The small molecule below binds the protein below.
Small molecule (SMILES): O=C(O)[C@@H]1CCCN1

Sequence of chain 2.A:
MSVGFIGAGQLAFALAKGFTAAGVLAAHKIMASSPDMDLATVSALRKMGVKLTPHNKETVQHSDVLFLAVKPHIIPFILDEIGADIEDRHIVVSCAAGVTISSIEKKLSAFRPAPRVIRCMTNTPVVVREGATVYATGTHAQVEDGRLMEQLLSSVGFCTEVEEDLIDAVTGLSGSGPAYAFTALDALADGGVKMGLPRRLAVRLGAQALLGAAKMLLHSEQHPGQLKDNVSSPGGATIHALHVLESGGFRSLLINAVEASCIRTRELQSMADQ

Binding-site contacts:
Ligand atom O contacts residue VAL184 of chain 2.A at 3.8 Å.
Ligand atom CD contacts residue THR159 of chain 2.A at 3.4 Å.
Ligand atom OXT contacts residue GLU185 of chain 2.A at 4.0 Å.
Ligand atom O contacts residue GLU185 of chain 2.A at 3.5 Å.
Ligand atom CD contacts residue GLU183 of chain 2.A at 4.1 Å.
Ligand atom O contacts residue ALA158 of chain 2.A at 3.5 Å.
Ligand atom CA contacts residue THR159 of chain 2.A at 3.3 Å.
Ligand atom CA contacts residue GLU185 of chain 2.A at 4.3 Å.
Ligand atom CB contacts residue GLU185 of chain 2.A at 3.9 Å.
Ligand atom C contacts residue THR159 of chain 2.A at 4.1 Å.
Ligand atom CG contacts residue GLU185 of chain 2.A at 4.2 Å.
Ligand atom OXT contacts residue GLU186 of chain 2.A at 3.6 Å.
Ligand atom N contacts residue GLU183 of chain 2.A at 4.5 Å.
Ligand atom N contacts residue THR159 of chain 2.A at 3.0 Å (h-bond).
Ligand atom O contacts residue GLU186 of chain 2.A at 2.8 Å (salt-bridge).
Ligand atom C contacts residue GLU186 of chain 2.A at 3.7 Å.
Ligand atom O contacts residue THR159 of chain 2.A at 4.4 Å.
Ligand atom C contacts residue GLU185 of chain 2.A at 3.7 Å.
Ligand atom C contacts residue ALA158 of chain 2.A at 4.5 Å (hydrophobic).